Sequence of chain 1.B:
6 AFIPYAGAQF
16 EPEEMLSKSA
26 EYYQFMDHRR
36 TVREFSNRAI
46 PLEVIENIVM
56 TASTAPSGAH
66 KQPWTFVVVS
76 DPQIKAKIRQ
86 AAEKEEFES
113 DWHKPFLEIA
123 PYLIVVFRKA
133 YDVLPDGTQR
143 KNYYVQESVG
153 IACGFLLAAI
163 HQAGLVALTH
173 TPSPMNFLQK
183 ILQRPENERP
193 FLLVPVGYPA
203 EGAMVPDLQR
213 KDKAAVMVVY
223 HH

This protein binds this small molecule.
Small molecule (SMILES): Oc1ccccc1I

Binding-site contacts:
Ligand atom CG contacts residue FMN1 of chain 2.E at 3.3 Å.
Ligand atom CD contacts residue FMN1 of chain 2.E at 3.5 Å.
Ligand atom OF contacts residue SER62 of chain 1.B at 4.4 Å.
Ligand atom OF contacts residue GLY63 of chain 1.B at 3.8 Å.
Ligand atom IE contacts residue ALA64 of chain 1.B at 4.2 Å.
Ligand atom IE contacts residue FMN1 of chain 2.E at 3.9 Å.
Ligand atom OF contacts residue ALA64 of chain 1.B at 2.8 Å (h-bond).
Ligand atom CE contacts residue ALA64 of chain 1.B at 4.4 Å (hydrophobic).
Ligand atom CC contacts residue FMN1 of chain 2.E at 3.4 Å.
Ligand atom OF contacts residue FMN1 of chain 2.E at 2.9 Å (h-bond).
Ligand atom IE contacts residue TYR145 of chain 1.B at 4.0 Å.
Ligand atom IE contacts residue TYR146 of chain 1.B at 3.7 Å.
Ligand atom CF contacts residue FMN1 of chain 2.E at 3.5 Å.
Ligand atom CH contacts residue FMN1 of chain 2.E at 3.2 Å.
Ligand atom IE contacts residue GLY63 of chain 1.B at 4.0 Å.
Ligand atom CF contacts residue ALA64 of chain 1.B at 3.8 Å (hydrophobic).
Ligand atom CE contacts residue FMN1 of chain 2.E at 3.6 Å.